Sequence of chain 1.F:
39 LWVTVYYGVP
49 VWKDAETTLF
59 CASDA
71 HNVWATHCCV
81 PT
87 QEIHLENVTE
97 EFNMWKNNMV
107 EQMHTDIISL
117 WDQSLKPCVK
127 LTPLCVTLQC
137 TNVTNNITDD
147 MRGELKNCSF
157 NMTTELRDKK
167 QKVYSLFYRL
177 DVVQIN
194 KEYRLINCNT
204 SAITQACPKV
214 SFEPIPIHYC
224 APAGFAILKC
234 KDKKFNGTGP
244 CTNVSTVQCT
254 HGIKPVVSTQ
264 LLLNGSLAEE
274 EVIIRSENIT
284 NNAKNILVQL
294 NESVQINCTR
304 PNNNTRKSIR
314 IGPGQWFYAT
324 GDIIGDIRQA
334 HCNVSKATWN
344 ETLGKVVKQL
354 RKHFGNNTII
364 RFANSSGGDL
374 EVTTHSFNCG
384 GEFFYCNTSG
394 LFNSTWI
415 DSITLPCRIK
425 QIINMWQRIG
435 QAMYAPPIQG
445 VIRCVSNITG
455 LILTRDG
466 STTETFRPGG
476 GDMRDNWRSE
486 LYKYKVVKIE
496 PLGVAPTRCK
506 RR

Binding-site contacts:
Ligand atom C8 contacts residue HIS334 of chain 1.F at 4.0 Å.
Ligand atom C3 contacts residue ASN336 of chain 1.F at 3.9 Å.
Ligand atom C7 contacts residue HIS334 of chain 1.F at 3.9 Å.
Ligand atom C1 contacts residue HIS334 of chain 1.F at 4.1 Å.
Ligand atom N2 contacts residue ASN336 of chain 1.F at 2.9 Å (h-bond).
Ligand atom O7 contacts residue ASN300 of chain 1.F at 3.9 Å.
Ligand atom O7 contacts residue ARG447 of chain 1.F at 4.2 Å.
Ligand atom N2 contacts residue HIS334 of chain 1.F at 3.0 Å (h-bond).
Ligand atom C1 contacts residue ASN336 of chain 1.F at 1.5 Å.
Ligand atom C8 contacts residue ASN336 of chain 1.F at 4.3 Å.
Ligand atom C7 contacts residue ASN300 of chain 1.F at 4.1 Å.
Ligand atom O6 contacts residue THR418 of chain 1.F at 4.3 Å.
Ligand atom C8 contacts residue THR302 of chain 1.F at 3.5 Å.
Ligand atom O7 contacts residue ASN336 of chain 1.F at 3.1 Å (h-bond).
Ligand atom O6 contacts residue SER416 of chain 1.F at 4.4 Å.
Ligand atom C5 contacts residue ASN336 of chain 1.F at 3.8 Å.
Ligand atom O5 contacts residue THR418 of chain 1.F at 4.2 Å.
Ligand atom C7 contacts residue ASN336 of chain 1.F at 3.2 Å.
Ligand atom O3 contacts residue HIS334 of chain 1.F at 4.4 Å.
Ligand atom C4 contacts residue ASN336 of chain 1.F at 4.3 Å.
Ligand atom C2 contacts residue ASN336 of chain 1.F at 2.5 Å.
Ligand atom C8 contacts residue ARG447 of chain 1.F at 4.1 Å.
Ligand atom C2 contacts residue HIS334 of chain 1.F at 3.8 Å.
Ligand atom C8 contacts residue ASN300 of chain 1.F at 3.3 Å.
Ligand atom O5 contacts residue ASN336 of chain 1.F at 2.5 Å (h-bond).
Ligand atom C8 contacts residue CYS301 of chain 1.F at 4.3 Å (hydrophobic).
Ligand atom C3 contacts residue HIS334 of chain 1.F at 3.8 Å.
Ligand atom C1 contacts residue THR418 of chain 1.F at 4.3 Å.

The protein below binds the small molecule below.
Small molecule (SMILES): CC(=O)N[C@@H]1[C@@H](O)[C@H](O)[C@@H](CO)O[C@H]1O